The protein below binds the small molecule below.
Small molecule (SMILES): CN[C@H](CO)C(=O)N[C@H](C)C(=O)NCC(=O)N(C)[C@@H]1C(=O)N[C@@H](C)C(=O)N[C@H](C(=O)O)Cc2ccc(O)c(c2)-c2cc(O)cc1c2

Binding-site contacts:
Ligand atom OH contacts residue RAM1 of chain 1.G at 2.8 Å (h-bond).
Ligand atom C20 contacts residue PRO14 of chain 1.A at 3.8 Å (hydrophobic).
Ligand atom OXT contacts residue SER15 of chain 1.A at 2.9 Å (h-bond).
Ligand atom O contacts residue GLN12 of chain 1.A at 2.5 Å (h-bond).
Ligand atom C22 contacts residue PRO14 of chain 1.A at 3.7 Å (hydrophobic).
Ligand atom CN contacts residue 02U1 of chain 1.H at 2.4 Å.
Ligand atom C24 contacts residue RAM1 of chain 1.G at 1.4 Å.
Ligand atom CA contacts residue 02U1 of chain 1.H at 2.5 Å.
Ligand atom OXT contacts residue SER17 of chain 1.A at 3.0 Å (h-bond).
Ligand atom C23 contacts residue RAM1 of chain 1.G at 2.4 Å.
Ligand atom CB contacts residue GLN12 of chain 1.A at 3.8 Å.
Ligand atom CA contacts residue ASP69 of chain 1.A at 3.1 Å.
Ligand atom CA contacts residue GLN12 of chain 1.A at 3.7 Å.
Ligand atom N contacts residue 02U1 of chain 1.H at 1.4 Å.
Ligand atom CZ contacts residue RAM1 of chain 1.G at 3.1 Å.
Ligand atom O contacts residue ILE71 of chain 1.A at 2.8 Å (h-bond).
Ligand atom N contacts residue PRO10 of chain 1.A at 3.8 Å.
Ligand atom CB contacts residue ILE71 of chain 1.A at 3.7 Å (hydrophobic).
Ligand atom C contacts residue 02U1 of chain 1.H at 3.8 Å.
Ligand atom O2 contacts residue RAM1 of chain 1.G at 2.7 Å (h-bond).
Ligand atom C24 contacts residue PRO14 of chain 1.A at 3.7 Å (hydrophobic).
Ligand atom CE1 contacts residue RAM1 of chain 1.G at 2.9 Å.
Ligand atom C22 contacts residue RAM1 of chain 1.G at 2.4 Å.
Ligand atom O contacts residue ASP69 of chain 1.A at 3.4 Å.
Ligand atom O contacts residue GLN12 of chain 1.A at 3.0 Å (h-bond).
Ligand atom C20 contacts residue RAM1 of chain 1.G at 3.6 Å.
Ligand atom CB contacts residue 02U1 of chain 1.H at 3.3 Å.
Ligand atom O contacts residue PRO14 of chain 1.A at 3.2 Å.
Ligand atom C contacts residue GLN12 of chain 1.A at 3.5 Å.
Ligand atom N contacts residue ASP69 of chain 1.A at 2.8 Å (salt-bridge).
Ligand atom O contacts residue LYS72 of chain 1.A at 3.2 Å (salt-bridge).
Ligand atom O contacts residue ILE71 of chain 1.A at 3.7 Å.
Ligand atom C contacts residue ASP69 of chain 1.A at 3.4 Å.
Ligand atom C contacts residue LYS72 of chain 1.A at 3.6 Å.
Ligand atom C21 contacts residue RAM1 of chain 1.G at 3.7 Å.
Ligand atom OXT contacts residue LYS72 of chain 1.A at 3.3 Å (salt-bridge).
Ligand atom O contacts residue TYR70 of chain 1.A at 3.1 Å.
Ligand atom OG contacts residue GLU9 of chain 1.A at 3.5 Å (salt-bridge).
Ligand atom N contacts residue GLN12 of chain 1.A at 3.3 Å (h-bond).
Ligand atom O contacts residue PHE11 of chain 1.A at 3.5 Å.

Sequence of chain 1.A:
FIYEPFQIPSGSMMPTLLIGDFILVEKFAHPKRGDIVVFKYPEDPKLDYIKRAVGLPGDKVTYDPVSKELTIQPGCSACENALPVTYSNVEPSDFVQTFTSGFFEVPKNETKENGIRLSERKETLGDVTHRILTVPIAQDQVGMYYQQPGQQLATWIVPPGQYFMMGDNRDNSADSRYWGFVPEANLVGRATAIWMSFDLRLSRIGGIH